A small-molecule ligand and the protein it binds are described below.
Small molecule (SMILES): Nc1nc(N)c2nc(CNc3ccc(C(=O)N[C@@H](CCCNC(=O)c4ccccc4C(=O)O)C(=O)O)cc3)cnc2n1

Sequence of chain 1.A:
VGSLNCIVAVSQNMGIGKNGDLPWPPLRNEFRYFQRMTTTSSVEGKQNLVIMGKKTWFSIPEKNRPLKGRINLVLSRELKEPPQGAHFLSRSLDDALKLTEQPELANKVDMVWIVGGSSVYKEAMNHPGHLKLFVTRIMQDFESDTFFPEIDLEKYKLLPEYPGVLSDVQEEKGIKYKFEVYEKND

Binding-site contacts:
Ligand atom N2 contacts residue ILE7 of chain 1.A at 3.6 Å.
Ligand atom C1 contacts residue PHE34 of chain 1.A at 3.5 Å (hydrophobic).
Ligand atom O40 contacts residue ARG32 of chain 1.A at 2.8 Å.
Ligand atom N1 contacts residue ILE7 of chain 1.A at 2.9 Å (h-bond).
Ligand atom N2 contacts residue PHE34 of chain 1.A at 3.5 Å.
Ligand atom C16 contacts residue PHE31 of chain 1.A at 3.7 Å (hydrophobic).
Ligand atom C1 contacts residue NDP1 of chain 1.B at 3.3 Å.
Ligand atom O32 contacts residue PHE31 of chain 1.A at 2.8 Å.
Ligand atom N3 contacts residue THR136 of chain 1.A at 3.2 Å (h-bond).
Ligand atom N12 contacts residue LEU22 of chain 1.A at 3.6 Å.
Ligand atom O25 contacts residue PHE34 of chain 1.A at 3.1 Å.
Ligand atom C1 contacts residue ILE7 of chain 1.A at 3.6 Å (hydrophobic).
Ligand atom O24 contacts residue GLN35 of chain 1.A at 3.1 Å (h-bond).
Ligand atom C8 contacts residue NDP1 of chain 1.B at 3.6 Å.
Ligand atom C7 contacts residue LEU22 of chain 1.A at 3.5 Å (hydrophobic).
Ligand atom C39 contacts residue ARG28 of chain 1.A at 3.2 Å.
Ligand atom O41 contacts residue ARG28 of chain 1.A at 3.2 Å (salt-bridge).
Ligand atom C29 contacts residue PHE31 of chain 1.A at 3.4 Å (hydrophobic).
Ligand atom C17 contacts residue PHE31 of chain 1.A at 3.7 Å (hydrophobic).
Ligand atom O25 contacts residue ARG70 of chain 1.A at 3.2 Å (salt-bridge).
Ligand atom C3 contacts residue GLU30 of chain 1.A at 3.1 Å.
Ligand atom N1 contacts residue PHE34 of chain 1.A at 3.5 Å.
Ligand atom N9 contacts residue NDP1 of chain 1.B at 3.2 Å.
Ligand atom C39 contacts residue ARG32 of chain 1.A at 3.0 Å.
Ligand atom N3 contacts residue ILE7 of chain 1.A at 3.6 Å.
Ligand atom O41 contacts residue ARG32 of chain 1.A at 2.7 Å.
Ligand atom N4 contacts residue GLU30 of chain 1.A at 2.9 Å (salt-bridge).
Ligand atom C10 contacts residue NDP1 of chain 1.B at 3.0 Å.
Ligand atom O40 contacts residue ARG28 of chain 1.A at 2.1 Å.
Ligand atom C5 contacts residue NDP1 of chain 1.B at 3.3 Å.
Ligand atom C38 contacts residue ARG28 of chain 1.A at 3.4 Å.
Ligand atom N1 contacts residue TYR121 of chain 1.A at 3.5 Å (h-bond).
Ligand atom N2 contacts residue VAL8 of chain 1.A at 3.6 Å.
Ligand atom C37 contacts residue ARG28 of chain 1.A at 3.4 Å.
Ligand atom O19 contacts residue ASN64 of chain 1.A at 3.5 Å (h-bond).
Ligand atom N1 contacts residue VAL115 of chain 1.A at 3.0 Å (h-bond).
Ligand atom O41 contacts residue PHE31 of chain 1.A at 3.6 Å.
Ligand atom N1 contacts residue NDP1 of chain 1.B at 3.5 Å.
Ligand atom O24 contacts residue ARG70 of chain 1.A at 3.3 Å (salt-bridge).
Ligand atom N3 contacts residue GLU30 of chain 1.A at 2.6 Å (salt-bridge).